Binding-site contacts:
Ligand atom O7 contacts residue SER357 of chain 1.D at 3.5 Å (h-bond).
Ligand atom C6 contacts residue NAG1 of chain 1.LA at 4.3 Å.
Ligand atom C1 contacts residue ASN332 of chain 1.D at 1.4 Å.
Ligand atom C2 contacts residue ASN332 of chain 1.D at 2.5 Å.
Ligand atom O7 contacts residue NAG1 of chain 1.LA at 3.2 Å (h-bond).
Ligand atom O7 contacts residue ASN355 of chain 1.D at 4.3 Å.
Ligand atom C2 contacts residue NAG1 of chain 1.LA at 4.4 Å.
Ligand atom C5 contacts residue ASN332 of chain 1.D at 3.7 Å.
Ligand atom C4 contacts residue NAG1 of chain 1.LA at 4.0 Å.
Ligand atom C8 contacts residue SER334 of chain 1.D at 4.4 Å.
Ligand atom C7 contacts residue SER357 of chain 1.D at 4.4 Å.
Ligand atom N2 contacts residue SER333 of chain 1.D at 4.0 Å.
Ligand atom O5 contacts residue ASN332 of chain 1.D at 2.3 Å (h-bond).
Ligand atom O7 contacts residue ASN332 of chain 1.D at 3.4 Å (h-bond).
Ligand atom N2 contacts residue ASN332 of chain 1.D at 3.0 Å (h-bond).
Ligand atom C8 contacts residue SER333 of chain 1.D at 3.3 Å.
Ligand atom O5 contacts residue SER357 of chain 1.D at 4.2 Å.
Ligand atom C1 contacts residue SER357 of chain 1.D at 4.0 Å.
Ligand atom C7 contacts residue SER333 of chain 1.D at 3.8 Å.
Ligand atom C4 contacts residue ASN332 of chain 1.D at 4.2 Å.
Ligand atom C2 contacts residue SER357 of chain 1.D at 4.3 Å.
Ligand atom C7 contacts residue ASN332 of chain 1.D at 3.4 Å.
Ligand atom C3 contacts residue ASN332 of chain 1.D at 3.8 Å.
Ligand atom C7 contacts residue NAG1 of chain 1.LA at 4.2 Å.
Ligand atom O3 contacts residue NAG1 of chain 1.LA at 4.0 Å.

A small-molecule ligand and the protein it binds are described below.
Small molecule (SMILES): CC(=O)N[C@@H]1[C@@H](O)[C@H](O)[C@@H](CO)O[C@H]1O

Sequence of chain 1.D:
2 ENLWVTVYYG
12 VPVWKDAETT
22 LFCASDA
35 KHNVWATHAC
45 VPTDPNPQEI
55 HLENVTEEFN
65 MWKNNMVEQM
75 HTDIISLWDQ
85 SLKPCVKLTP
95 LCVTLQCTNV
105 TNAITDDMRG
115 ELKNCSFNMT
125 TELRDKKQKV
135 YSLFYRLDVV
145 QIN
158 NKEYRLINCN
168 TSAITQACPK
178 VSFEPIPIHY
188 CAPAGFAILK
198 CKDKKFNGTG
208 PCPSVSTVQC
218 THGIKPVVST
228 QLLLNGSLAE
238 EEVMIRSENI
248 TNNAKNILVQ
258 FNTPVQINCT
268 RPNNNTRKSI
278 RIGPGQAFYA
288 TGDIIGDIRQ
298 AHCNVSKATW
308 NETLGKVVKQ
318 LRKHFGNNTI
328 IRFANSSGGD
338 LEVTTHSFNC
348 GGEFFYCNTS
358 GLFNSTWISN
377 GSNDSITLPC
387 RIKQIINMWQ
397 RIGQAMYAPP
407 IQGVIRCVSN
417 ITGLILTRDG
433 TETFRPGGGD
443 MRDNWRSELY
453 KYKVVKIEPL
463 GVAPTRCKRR